Binding-site contacts:
Ligand atom N4 contacts residue VAL494 of chain 1.D at 3.2 Å.
Ligand atom C9 contacts residue SER551 of chain 1.D at 3.9 Å.
Ligand atom F1 contacts residue LEU484 of chain 1.D at 3.1 Å.
Ligand atom F3 contacts residue LEU472 of chain 1.D at 3.8 Å.
Ligand atom O2 contacts residue TYR556 of chain 1.D at 3.6 Å (h-bond).
Ligand atom C13 contacts residue TYR548 of chain 1.D at 3.9 Å (hydrophobic).
Ligand atom C14 contacts residue MET538 of chain 1.D at 3.6 Å (hydrophobic).
Ligand atom C13 contacts residue ILE498 of chain 1.D at 3.4 Å (hydrophobic).
Ligand atom C14 contacts residue TYR548 of chain 1.D at 3.8 Å (hydrophobic).
Ligand atom F2 contacts residue ILE526 of chain 1.D at 3.9 Å.
Ligand atom C12 contacts residue TYR548 of chain 1.D at 3.8 Å (hydrophobic).
Ligand atom C3 contacts residue ILE498 of chain 1.D at 3.9 Å (hydrophobic).
Ligand atom C21 contacts residue PHE552 of chain 1.D at 3.5 Å (hydrophobic).
Ligand atom C9 contacts residue TYR548 of chain 1.D at 3.8 Å (hydrophobic).
Ligand atom C21 contacts residue CYS522 of chain 1.D at 3.9 Å (hydrophobic).
Ligand atom C18 contacts residue VAL494 of chain 1.D at 3.4 Å (hydrophobic).
Ligand atom F3 contacts residue LEU484 of chain 1.D at 3.7 Å.
Ligand atom N2 contacts residue TYR556 of chain 1.D at 3.8 Å.
Ligand atom C9 contacts residue PHE552 of chain 1.D at 3.4 Å (hydrophobic).
Ligand atom F3 contacts residue VAL494 of chain 1.D at 3.8 Å.
Ligand atom F3 contacts residue CYS522 of chain 1.D at 3.9 Å.
Ligand atom N4 contacts residue TYR556 of chain 1.D at 3.4 Å (h-bond).
Ligand atom C2 contacts residue PHE552 of chain 1.D at 3.4 Å (hydrophobic).
Ligand atom C1 contacts residue ILE525 of chain 1.D at 3.9 Å (hydrophobic).
Ligand atom C4 contacts residue ILE498 of chain 1.D at 3.9 Å (hydrophobic).
Ligand atom C18 contacts residue TYR556 of chain 1.D at 2.9 Å (hydrophobic).
Ligand atom F1 contacts residue TYR556 of chain 1.D at 3.5 Å.
Ligand atom C3 contacts residue TYR556 of chain 1.D at 3.6 Å (hydrophobic).
Ligand atom C7 contacts residue ILE498 of chain 1.D at 3.7 Å (hydrophobic).
Ligand atom C17 contacts residue TYR556 of chain 1.D at 3.2 Å (hydrophobic).
Ligand atom C17 contacts residue VAL494 of chain 1.D at 3.8 Å (hydrophobic).
Ligand atom N2 contacts residue ILE498 of chain 1.D at 3.6 Å.
Ligand atom N1 contacts residue ILE498 of chain 1.D at 3.9 Å.
Ligand atom C1 contacts residue PHE552 of chain 1.D at 3.1 Å (hydrophobic).
Ligand atom C4 contacts residue TYR556 of chain 1.D at 3.9 Å (hydrophobic).
Ligand atom C6 contacts residue GLU501 of chain 1.D at 3.6 Å.
Ligand atom N4 contacts residue VAL487 of chain 1.D at 3.6 Å.
Ligand atom C20 contacts residue LEU484 of chain 1.D at 3.9 Å (hydrophobic).
Ligand atom O1 contacts residue GLU501 of chain 1.D at 2.8 Å (salt-bridge).
Ligand atom C15 contacts residue TYR548 of chain 1.D at 3.9 Å (hydrophobic).

The small molecule below binds the protein below.
Small molecule (SMILES): Cc1cccc(N(C)C(=O)[C@@H]2[C@H](O)CCN2c2nc(C)cc(C(F)(F)F)c2C#N)c1

Sequence of chain 1.D:
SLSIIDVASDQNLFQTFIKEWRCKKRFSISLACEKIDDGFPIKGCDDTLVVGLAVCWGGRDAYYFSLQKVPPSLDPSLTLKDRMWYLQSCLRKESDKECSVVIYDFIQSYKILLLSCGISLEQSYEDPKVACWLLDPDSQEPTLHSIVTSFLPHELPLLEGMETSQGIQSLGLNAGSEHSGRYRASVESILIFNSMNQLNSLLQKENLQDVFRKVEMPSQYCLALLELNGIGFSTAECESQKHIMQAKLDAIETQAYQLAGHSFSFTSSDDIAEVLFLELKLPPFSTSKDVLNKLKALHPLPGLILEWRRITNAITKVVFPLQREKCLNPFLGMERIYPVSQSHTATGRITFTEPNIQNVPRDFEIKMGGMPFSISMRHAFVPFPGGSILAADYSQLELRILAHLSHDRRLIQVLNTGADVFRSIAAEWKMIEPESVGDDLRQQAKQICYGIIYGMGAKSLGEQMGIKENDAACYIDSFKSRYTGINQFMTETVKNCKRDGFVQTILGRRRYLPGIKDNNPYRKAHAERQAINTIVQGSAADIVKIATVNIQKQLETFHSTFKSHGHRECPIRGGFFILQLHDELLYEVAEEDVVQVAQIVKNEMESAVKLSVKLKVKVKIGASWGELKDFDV